A small-molecule ligand and the protein it binds are described below.
Small molecule (SMILES): Nc1ncnc2c1ncn2[C@@H]1O[C@H](CO)[C@@H](O)[C@H]1O

Binding-site contacts:
Ligand atom N7 contacts residue TRP213 of chain 1.A at 3.8 Å.
Ligand atom N7 contacts residue LEU295 of chain 1.A at 3.6 Å.
Ligand atom C2 contacts residue TRP213 of chain 1.A at 3.6 Å (hydrophobic).
Ligand atom N9 contacts residue TRP213 of chain 1.A at 3.9 Å.
Ligand atom C6 contacts residue LEU212 of chain 1.A at 4.4 Å (hydrophobic).
Ligand atom C3' contacts residue LYS222 of chain 1.A at 4.0 Å.
Ligand atom N6 contacts residue LEU212 of chain 1.A at 3.0 Å (h-bond).
Ligand atom N3 contacts residue LEU295 of chain 1.A at 4.3 Å.
Ligand atom N3 contacts residue TRP213 of chain 1.A at 3.6 Å.
Ligand atom C4' contacts residue TYR89 of chain 1.A at 3.3 Å (hydrophobic).
Ligand atom C6 contacts residue LEU214 of chain 1.A at 4.3 Å (hydrophobic).
Ligand atom O2' contacts residue GLU282 of chain 1.A at 2.1 Å (salt-bridge).
Ligand atom C6 contacts residue TRP213 of chain 1.A at 3.5 Å (hydrophobic).
Ligand atom N6 contacts residue TRP213 of chain 1.A at 3.5 Å.
Ligand atom O2' contacts residue VAL220 of chain 1.A at 4.4 Å.
Ligand atom C8 contacts residue TRP213 of chain 1.A at 4.2 Å (hydrophobic).
Ligand atom C6 contacts residue LEU295 of chain 1.A at 3.9 Å (hydrophobic).
Ligand atom O4' contacts residue TRP213 of chain 1.A at 3.8 Å.
Ligand atom N6 contacts residue LEU295 of chain 1.A at 3.8 Å.
Ligand atom C5 contacts residue LEU295 of chain 1.A at 3.5 Å (hydrophobic).
Ligand atom O4' contacts residue TYR89 of chain 1.A at 3.7 Å.
Ligand atom C1' contacts residue GLU282 of chain 1.A at 4.1 Å.
Ligand atom C2 contacts residue VAL220 of chain 1.A at 4.1 Å (hydrophobic).
Ligand atom C3' contacts residue TYR89 of chain 1.A at 4.3 Å (hydrophobic).
Ligand atom C1' contacts residue TRP213 of chain 1.A at 4.4 Å (hydrophobic).
Ligand atom N6 contacts residue LEU214 of chain 1.A at 4.1 Å.
Ligand atom N1 contacts residue LEU214 of chain 1.A at 3.4 Å (h-bond).
Ligand atom O3' contacts residue LYS222 of chain 1.A at 3.5 Å (salt-bridge).
Ligand atom C4 contacts residue LEU295 of chain 1.A at 3.7 Å (hydrophobic).
Ligand atom C2 contacts residue LEU214 of chain 1.A at 4.0 Å (hydrophobic).
Ligand atom O2' contacts residue LYS222 of chain 1.A at 4.2 Å.
Ligand atom N1 contacts residue TRP213 of chain 1.A at 3.5 Å.
Ligand atom N3 contacts residue VAL220 of chain 1.A at 4.2 Å.
Ligand atom C8 contacts residue LEU295 of chain 1.A at 3.7 Å (hydrophobic).
Ligand atom C5 contacts residue TRP213 of chain 1.A at 3.5 Å (hydrophobic).
Ligand atom O3' contacts residue TYR89 of chain 1.A at 4.1 Å.
Ligand atom C5' contacts residue TYR89 of chain 1.A at 3.9 Å (hydrophobic).
Ligand atom N9 contacts residue LEU295 of chain 1.A at 3.8 Å.
Ligand atom C4 contacts residue TRP213 of chain 1.A at 3.6 Å (hydrophobic).
Ligand atom C2' contacts residue GLU282 of chain 1.A at 3.3 Å.

Sequence of chain 1.A:
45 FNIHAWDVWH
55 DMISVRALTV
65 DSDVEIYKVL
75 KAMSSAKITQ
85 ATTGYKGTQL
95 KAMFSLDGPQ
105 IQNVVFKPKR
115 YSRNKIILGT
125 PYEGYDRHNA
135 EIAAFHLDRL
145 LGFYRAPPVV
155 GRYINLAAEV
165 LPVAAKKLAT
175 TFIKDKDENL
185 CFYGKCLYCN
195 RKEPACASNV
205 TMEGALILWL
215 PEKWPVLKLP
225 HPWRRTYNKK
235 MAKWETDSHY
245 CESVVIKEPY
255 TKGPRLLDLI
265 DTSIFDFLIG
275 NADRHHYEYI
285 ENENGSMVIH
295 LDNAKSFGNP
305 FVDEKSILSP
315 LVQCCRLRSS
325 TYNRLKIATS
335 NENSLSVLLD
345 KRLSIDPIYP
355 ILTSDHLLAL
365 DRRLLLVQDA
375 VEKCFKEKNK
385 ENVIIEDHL